Sequence of chain 1.A:
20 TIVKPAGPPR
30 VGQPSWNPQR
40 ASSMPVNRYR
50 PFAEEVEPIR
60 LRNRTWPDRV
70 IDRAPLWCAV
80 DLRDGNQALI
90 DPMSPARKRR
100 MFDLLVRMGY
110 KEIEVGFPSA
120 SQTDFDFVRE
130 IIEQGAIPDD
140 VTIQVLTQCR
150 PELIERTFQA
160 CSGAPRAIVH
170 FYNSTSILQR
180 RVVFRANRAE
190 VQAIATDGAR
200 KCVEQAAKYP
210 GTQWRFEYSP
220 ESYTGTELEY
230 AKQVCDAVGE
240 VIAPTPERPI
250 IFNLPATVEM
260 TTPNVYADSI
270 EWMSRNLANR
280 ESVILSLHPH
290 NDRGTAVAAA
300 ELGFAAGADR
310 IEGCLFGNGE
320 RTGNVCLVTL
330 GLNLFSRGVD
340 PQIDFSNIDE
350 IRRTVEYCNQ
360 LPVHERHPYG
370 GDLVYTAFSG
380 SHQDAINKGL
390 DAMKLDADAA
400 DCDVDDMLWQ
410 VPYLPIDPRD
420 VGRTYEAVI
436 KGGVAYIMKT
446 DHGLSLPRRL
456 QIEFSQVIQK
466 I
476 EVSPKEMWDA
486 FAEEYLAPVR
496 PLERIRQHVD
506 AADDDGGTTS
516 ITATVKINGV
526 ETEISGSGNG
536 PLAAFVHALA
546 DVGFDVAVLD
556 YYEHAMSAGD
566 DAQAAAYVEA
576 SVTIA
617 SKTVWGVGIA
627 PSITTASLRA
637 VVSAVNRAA

Sequence of chain 1.B:
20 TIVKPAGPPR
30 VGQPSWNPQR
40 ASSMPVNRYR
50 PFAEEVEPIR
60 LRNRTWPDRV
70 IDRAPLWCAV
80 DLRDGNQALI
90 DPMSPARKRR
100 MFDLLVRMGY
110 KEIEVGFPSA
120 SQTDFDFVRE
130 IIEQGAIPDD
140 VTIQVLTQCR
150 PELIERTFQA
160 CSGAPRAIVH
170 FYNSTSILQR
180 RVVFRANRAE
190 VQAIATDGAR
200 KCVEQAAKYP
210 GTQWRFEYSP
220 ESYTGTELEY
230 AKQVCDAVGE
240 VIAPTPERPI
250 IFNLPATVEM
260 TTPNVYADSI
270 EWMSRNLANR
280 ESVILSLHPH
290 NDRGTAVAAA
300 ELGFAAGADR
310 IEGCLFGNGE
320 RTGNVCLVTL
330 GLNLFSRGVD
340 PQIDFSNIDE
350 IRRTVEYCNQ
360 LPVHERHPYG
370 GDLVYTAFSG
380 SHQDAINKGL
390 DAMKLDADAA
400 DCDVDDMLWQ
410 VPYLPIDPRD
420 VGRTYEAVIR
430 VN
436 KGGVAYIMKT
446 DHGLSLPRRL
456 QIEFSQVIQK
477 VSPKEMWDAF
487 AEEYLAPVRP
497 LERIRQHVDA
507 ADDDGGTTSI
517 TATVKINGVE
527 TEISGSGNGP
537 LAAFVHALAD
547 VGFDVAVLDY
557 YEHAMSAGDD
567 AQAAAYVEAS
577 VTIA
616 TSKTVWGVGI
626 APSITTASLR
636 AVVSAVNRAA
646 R

A small-molecule ligand and the protein it binds are described below.
Small molecule (SMILES): CC(C)C[C@H](N)C(=O)O

Binding-site contacts:
Ligand atom C contacts residue GLY535 of chain 1.B at 3.5 Å.
Ligand atom CB contacts residue ALA567 of chain 1.A at 3.8 Å (hydrophobic).
Ligand atom C contacts residue LEU537 of chain 1.B at 3.9 Å (hydrophobic).
Ligand atom O contacts residue PRO627 of chain 1.A at 3.7 Å.
Ligand atom C contacts residue PRO627 of chain 1.A at 3.3 Å (hydrophobic).
Ligand atom C contacts residue ASP565 of chain 1.A at 4.1 Å.
Ligand atom O contacts residue ILE629 of chain 1.A at 3.0 Å (h-bond).
Ligand atom CG contacts residue ILE629 of chain 1.A at 3.9 Å (hydrophobic).
Ligand atom CA contacts residue ALA567 of chain 1.A at 3.3 Å (hydrophobic).
Ligand atom CG contacts residue ALA567 of chain 1.A at 3.9 Å (hydrophobic).
Ligand atom OXT contacts residue PRO536 of chain 1.B at 3.4 Å (h-bond).
Ligand atom CG contacts residue ASP565 of chain 1.A at 4.1 Å.
Ligand atom CD1 contacts residue GLN568 of chain 1.A at 3.6 Å.
Ligand atom CD1 contacts residue ALA560 of chain 1.A at 4.1 Å (hydrophobic).
Ligand atom C contacts residue PRO536 of chain 1.B at 4.0 Å (hydrophobic).
Ligand atom CD2 contacts residue ASP565 of chain 1.A at 3.9 Å.
Ligand atom CB contacts residue ILE629 of chain 1.A at 4.0 Å (hydrophobic).
Ligand atom O contacts residue SER628 of chain 1.A at 3.7 Å.
Ligand atom O contacts residue PRO536 of chain 1.B at 3.3 Å.
Ligand atom C contacts residue ILE629 of chain 1.A at 4.0 Å (hydrophobic).
Ligand atom CA contacts residue ASP565 of chain 1.A at 3.5 Å.
Ligand atom OXT contacts residue ALA538 of chain 1.B at 2.9 Å (h-bond).
Ligand atom CA contacts residue PRO627 of chain 1.A at 3.0 Å (hydrophobic).
Ligand atom CD1 contacts residue ALA567 of chain 1.A at 3.1 Å (hydrophobic).
Ligand atom C contacts residue ALA538 of chain 1.B at 4.0 Å (hydrophobic).
Ligand atom OXT contacts residue PRO627 of chain 1.A at 4.0 Å.
Ligand atom N contacts residue ASP566 of chain 1.A at 3.5 Å.
Ligand atom N contacts residue ALA567 of chain 1.A at 2.6 Å (h-bond).
Ligand atom O contacts residue GLY535 of chain 1.B at 3.5 Å.
Ligand atom N contacts residue PRO627 of chain 1.A at 2.8 Å (h-bond).
Ligand atom OXT contacts residue LEU537 of chain 1.B at 3.3 Å (h-bond).
Ligand atom OXT contacts residue ASN534 of chain 1.B at 4.1 Å.
Ligand atom O contacts residue LEU537 of chain 1.B at 3.8 Å.
Ligand atom CD2 contacts residue GLY564 of chain 1.A at 3.6 Å.
Ligand atom OXT contacts residue GLY535 of chain 1.B at 3.0 Å.
Ligand atom N contacts residue ASN534 of chain 1.B at 2.9 Å (h-bond).
Ligand atom OXT contacts residue ASP565 of chain 1.A at 3.8 Å.
Ligand atom CB contacts residue LEU537 of chain 1.B at 4.0 Å (hydrophobic).
Ligand atom N contacts residue ASP565 of chain 1.A at 2.8 Å (salt-bridge).
Ligand atom CB contacts residue ASP565 of chain 1.A at 3.1 Å.